Binding-site contacts:
Ligand atom N4 contacts residue PRO65 of chain 1.A at 4.2 Å.
Ligand atom S27 contacts residue CYS43 of chain 1.A at 2.0 Å (h-bond).
Ligand atom C25 contacts residue THR41 of chain 1.A at 4.0 Å.
Ligand atom C6 contacts residue CYS43 of chain 1.A at 3.7 Å (hydrophobic).
Ligand atom C2 contacts residue CYS43 of chain 1.A at 4.2 Å (hydrophobic).
Ligand atom N14 contacts residue PRO65 of chain 1.A at 4.0 Å.
Ligand atom C15 contacts residue PRO65 of chain 1.A at 4.1 Å (hydrophobic).
Ligand atom N23 contacts residue THR41 of chain 1.A at 4.3 Å.
Ligand atom O17 contacts residue PHE42 of chain 1.A at 3.3 Å.
Ligand atom N1 contacts residue PRO65 of chain 1.A at 3.8 Å.
Ligand atom C5 contacts residue CYS43 of chain 1.A at 3.6 Å (hydrophobic).
Ligand atom C25 contacts residue CYS43 of chain 1.A at 3.5 Å (hydrophobic).
Ligand atom C10 contacts residue TYR45 of chain 1.A at 3.8 Å (hydrophobic).
Ligand atom C26 contacts residue CYS43 of chain 1.A at 3.1 Å (hydrophobic).
Ligand atom N3 contacts residue TYR45 of chain 1.A at 3.7 Å.
Ligand atom N3 contacts residue PRO65 of chain 1.A at 3.7 Å.
Ligand atom C22 contacts residue PHE42 of chain 1.A at 3.8 Å (hydrophobic).
Ligand atom N1 contacts residue TYR45 of chain 1.A at 3.4 Å.
Ligand atom C16 contacts residue CYS43 of chain 1.A at 3.8 Å (hydrophobic).
Ligand atom C2 contacts residue PRO65 of chain 1.A at 3.6 Å (hydrophobic).
Ligand atom N1 contacts residue GLU62 of chain 1.A at 2.8 Å (salt-bridge).
Ligand atom C19 contacts residue PHE42 of chain 1.A at 3.7 Å (hydrophobic).
Ligand atom C2 contacts residue GLU62 of chain 1.A at 3.6 Å.
Ligand atom O17 contacts residue CYS43 of chain 1.A at 2.8 Å (h-bond).
Ligand atom C9 contacts residue TYR45 of chain 1.A at 3.5 Å (hydrophobic).
Ligand atom N3 contacts residue PHE44 of chain 1.A at 3.8 Å.
Ligand atom N3 contacts residue GLU62 of chain 1.A at 2.9 Å (salt-bridge).
Ligand atom C2 contacts residue TYR45 of chain 1.A at 3.5 Å (hydrophobic).
Ligand atom C6 contacts residue PRO65 of chain 1.A at 4.2 Å (hydrophobic).
Ligand atom N4 contacts residue CYS43 of chain 1.A at 4.4 Å.
Ligand atom N18 contacts residue PHE42 of chain 1.A at 3.6 Å.
Ligand atom O7 contacts residue GLU68 of chain 1.A at 4.5 Å.
Ligand atom N3 contacts residue CYS43 of chain 1.A at 3.1 Å (h-bond).
Ligand atom O17 contacts residue THR41 of chain 1.A at 4.5 Å.
Ligand atom N4 contacts residue TYR45 of chain 1.A at 3.9 Å.
Ligand atom C15 contacts residue CYS43 of chain 1.A at 3.8 Å (hydrophobic).
Ligand atom N14 contacts residue CYS43 of chain 1.A at 2.9 Å (h-bond).
Ligand atom C16 contacts residue PHE42 of chain 1.A at 3.5 Å (hydrophobic).
Ligand atom C15 contacts residue PHE42 of chain 1.A at 3.6 Å (hydrophobic).
Ligand atom O7 contacts residue PRO65 of chain 1.A at 4.1 Å.

Sequence of chain 1.A:
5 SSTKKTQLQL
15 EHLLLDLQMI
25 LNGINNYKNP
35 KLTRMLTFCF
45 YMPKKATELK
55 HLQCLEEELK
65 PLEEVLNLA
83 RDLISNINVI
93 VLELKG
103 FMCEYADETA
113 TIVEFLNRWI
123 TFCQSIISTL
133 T

A protein and the small-molecule ligand that binds it are described below.
Small molecule (SMILES): C[C@H](NC(=O)CNC(=O)[C@H](NC(=N)N)C1CCCCC1)C(=O)NCCCS